Sequence of chain 1.A:
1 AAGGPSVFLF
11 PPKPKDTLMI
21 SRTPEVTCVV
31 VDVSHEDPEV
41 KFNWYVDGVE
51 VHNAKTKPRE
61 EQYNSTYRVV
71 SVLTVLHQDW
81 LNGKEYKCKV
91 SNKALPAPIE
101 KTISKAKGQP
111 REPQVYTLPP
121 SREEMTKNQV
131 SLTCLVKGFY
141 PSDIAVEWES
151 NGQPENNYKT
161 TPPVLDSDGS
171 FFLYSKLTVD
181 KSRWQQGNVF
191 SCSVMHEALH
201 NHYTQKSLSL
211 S

The small molecule below binds the protein below.
Small molecule (SMILES): CC(=O)N[C@H]1[C@H](O[C@H]2[C@H](O)[C@@H](NC(C)=O)CO[C@@H]2CO[C@@H]2O[C@@H](C)[C@@H](O)[C@@H](O)[C@@H]2O)O[C@H](CO)[C@@H](O[C@@H]2O[C@H](CO[C@H]3O[C@H](CO)[C@@H](O)[C@H](O)[C@@H]3O[C@@H]3O[C@H](CO)[C@@H](O)[C@H](O)[C@H]3NC(C)=O)[C@@H](O)[C@H](O[C@H]3O[C@H](CO)[C@@H](O)[C@H](O)[C@@H]3O[C@@H]3O[C@H](CO)[C@@H](O)[C@H](O)[C@H]3NC(C)=O)[C@@H]2O)[C@@H]1O

Binding-site contacts:
Ligand atom O3 contacts residue LYS13 of chain 1.A at 3.1 Å (salt-bridge).
Ligand atom C1 contacts residue PHE8 of chain 1.A at 3.6 Å (hydrophobic).
Ligand atom O6 contacts residue PHE8 of chain 1.A at 3.5 Å.
Ligand atom C2 contacts residue ASN64 of chain 1.A at 2.5 Å.
Ligand atom C6 contacts residue ASN64 of chain 1.A at 3.3 Å.
Ligand atom O7 contacts residue ASN64 of chain 1.A at 2.9 Å (h-bond).
Ligand atom O6 contacts residue VAL29 of chain 1.A at 3.8 Å.
Ligand atom C4 contacts residue LYS13 of chain 1.A at 3.6 Å.
Ligand atom O4 contacts residue LYS13 of chain 1.A at 2.9 Å (salt-bridge).
Ligand atom O5 contacts residue GLN62 of chain 1.A at 3.7 Å.
Ligand atom C7 contacts residue ARG68 of chain 1.A at 3.9 Å.
Ligand atom O7 contacts residue VAL31 of chain 1.A at 3.6 Å.
Ligand atom O6 contacts residue ARG68 of chain 1.A at 3.8 Å.
Ligand atom C3 contacts residue ASN64 of chain 1.A at 3.8 Å.
Ligand atom C6 contacts residue PHE8 of chain 1.A at 3.7 Å (hydrophobic).
Ligand atom C6 contacts residue TYR63 of chain 1.A at 3.7 Å (hydrophobic).
Ligand atom C1 contacts residue ASN64 of chain 1.A at 1.4 Å.
Ligand atom C1 contacts residue ASP32 of chain 1.A at 3.5 Å.
Ligand atom C3 contacts residue ASP32 of chain 1.A at 3.6 Å.
Ligand atom O7 contacts residue ARG68 of chain 1.A at 3.1 Å (salt-bridge).
Ligand atom O3 contacts residue ARG68 of chain 1.A at 3.8 Å.
Ligand atom O5 contacts residue ASN64 of chain 1.A at 2.4 Å (h-bond).
Ligand atom N2 contacts residue ASN64 of chain 1.A at 2.8 Å (h-bond).
Ligand atom C8 contacts residue ARG68 of chain 1.A at 3.9 Å.
Ligand atom C4 contacts residue PHE8 of chain 1.A at 3.8 Å (hydrophobic).
Ligand atom C2 contacts residue ASP32 of chain 1.A at 3.6 Å.
Ligand atom C8 contacts residue PHE8 of chain 1.A at 3.8 Å (hydrophobic).
Ligand atom C3 contacts residue PHE8 of chain 1.A at 3.6 Å (hydrophobic).
Ligand atom N2 contacts residue ASP32 of chain 1.A at 3.0 Å (salt-bridge).
Ligand atom C6 contacts residue THR27 of chain 1.A at 3.9 Å.
Ligand atom C2 contacts residue PHE8 of chain 1.A at 3.4 Å (hydrophobic).
Ligand atom C5 contacts residue ASN64 of chain 1.A at 3.6 Å.
Ligand atom C1 contacts residue PHE10 of chain 1.A at 3.9 Å (hydrophobic).
Ligand atom C2 contacts residue PHE10 of chain 1.A at 3.9 Å (hydrophobic).
Ligand atom C3 contacts residue LYS13 of chain 1.A at 3.8 Å.
Ligand atom C7 contacts residue ASN64 of chain 1.A at 3.0 Å.
Ligand atom O5 contacts residue PHE8 of chain 1.A at 3.7 Å.
Ligand atom C8 contacts residue ALA2 of chain 1.A at 3.8 Å (hydrophobic).
Ligand atom C5 contacts residue ASN64 of chain 1.A at 3.8 Å.
Ligand atom O4 contacts residue VAL31 of chain 1.A at 3.8 Å.